The protein below binds the small molecule below.
Small molecule (SMILES): Nc1ccn([C@H]2C[C@H](O)[C@@H](COP(=O)(O)O)O2)c(=O)n1

Sequence of chain 4.C:
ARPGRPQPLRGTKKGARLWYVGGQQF

Sequence of chain 5.A:
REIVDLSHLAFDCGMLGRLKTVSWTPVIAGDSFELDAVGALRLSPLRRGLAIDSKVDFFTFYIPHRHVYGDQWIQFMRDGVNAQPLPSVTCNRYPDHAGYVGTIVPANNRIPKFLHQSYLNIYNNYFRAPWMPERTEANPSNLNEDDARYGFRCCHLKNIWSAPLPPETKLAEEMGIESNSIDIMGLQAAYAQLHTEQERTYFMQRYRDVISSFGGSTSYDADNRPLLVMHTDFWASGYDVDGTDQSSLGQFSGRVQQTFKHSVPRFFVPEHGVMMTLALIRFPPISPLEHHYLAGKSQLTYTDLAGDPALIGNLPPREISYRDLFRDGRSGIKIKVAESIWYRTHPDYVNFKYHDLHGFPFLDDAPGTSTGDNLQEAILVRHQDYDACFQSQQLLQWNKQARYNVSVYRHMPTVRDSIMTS

Binding-site contacts:
Ligand atom O3' contacts residue VAL47 of chain 5.A at 3.1 Å.
Ligand atom C4' contacts residue ARG412 of chain 5.A at 4.4 Å.
Ligand atom OP2 contacts residue ARG18 of chain 4.C at 3.7 Å.
Ligand atom OP2 contacts residue LYS21 of chain 4.C at 2.7 Å (salt-bridge).
Ligand atom C5' contacts residue ASN414 of chain 5.A at 3.3 Å.
Ligand atom P contacts residue LYS21 of chain 4.C at 3.4 Å.
Ligand atom P contacts residue ARG412 of chain 5.A at 2.7 Å.
Ligand atom C4' contacts residue VAL47 of chain 5.A at 4.1 Å (hydrophobic).
Ligand atom C4' contacts residue ASN414 of chain 5.A at 3.0 Å.
Ligand atom C3' contacts residue ASN414 of chain 5.A at 4.5 Å.
Ligand atom C3' contacts residue VAL47 of chain 5.A at 4.0 Å (hydrophobic).
Ligand atom C2' contacts residue VAL47 of chain 5.A at 4.3 Å (hydrophobic).
Ligand atom O5' contacts residue ARG412 of chain 5.A at 3.1 Å (salt-bridge).
Ligand atom C1' contacts residue ASN414 of chain 5.A at 4.1 Å.
Ligand atom O3' contacts residue ARG412 of chain 5.A at 4.3 Å.
Ligand atom OP1 contacts residue ARG18 of chain 4.C at 4.0 Å.
Ligand atom O4' contacts residue ASN414 of chain 5.A at 2.9 Å (h-bond).
Ligand atom OP2 contacts residue ARG412 of chain 5.A at 1.4 Å (salt-bridge).
Ligand atom C5' contacts residue ARG412 of chain 5.A at 3.0 Å.
Ligand atom OP1 contacts residue LYS21 of chain 4.C at 3.9 Å.
Ligand atom OP1 contacts residue ARG412 of chain 5.A at 3.8 Å.